Binding-site contacts:
Ligand atom C04 contacts residue TYR426 of chain 2.B at 3.7 Å (hydrophobic).
Ligand atom O01 contacts residue GLY278 of chain 2.B at 3.2 Å.
Ligand atom O07 contacts residue LEU425 of chain 2.B at 4.2 Å.
Ligand atom C04 contacts residue ARG423 of chain 2.B at 3.2 Å.
Ligand atom O06 contacts residue PHE283 of chain 2.B at 4.5 Å.
Ligand atom C03 contacts residue TYR426 of chain 2.B at 4.5 Å (hydrophobic).
Ligand atom C03 contacts residue ALA422 of chain 2.B at 4.2 Å (hydrophobic).
Ligand atom F05 contacts residue TYR424 of chain 2.B at 4.1 Å.
Ligand atom C02 contacts residue TYR426 of chain 2.B at 4.4 Å (hydrophobic).
Ligand atom F05 contacts residue LEU425 of chain 2.B at 3.6 Å.
Ligand atom C02 contacts residue ARG372 of chain 2.B at 4.2 Å.
Ligand atom C04 contacts residue ALA422 of chain 2.B at 3.5 Å (hydrophobic).
Ligand atom O01 contacts residue TYR426 of chain 2.B at 3.9 Å.
Ligand atom O01 contacts residue ARG372 of chain 2.B at 3.0 Å (salt-bridge).
Ligand atom C03 contacts residue GLN286 of chain 2.B at 4.2 Å.
Ligand atom F05 contacts residue ALA422 of chain 2.B at 3.4 Å.
Ligand atom O07 contacts residue ARG279 of chain 2.B at 2.8 Å (salt-bridge).
Ligand atom F05 contacts residue ARG423 of chain 2.B at 3.0 Å.
Ligand atom O06 contacts residue GLN286 of chain 2.B at 3.6 Å.
Ligand atom F05 contacts residue TYR426 of chain 2.B at 2.8 Å.
Ligand atom C02 contacts residue GLY278 of chain 2.B at 3.8 Å.
Ligand atom O01 contacts residue ALA277 of chain 2.B at 4.2 Å.
Ligand atom C04 contacts residue GLN286 of chain 2.B at 3.8 Å.
Ligand atom O01 contacts residue ARG279 of chain 2.B at 3.4 Å (salt-bridge).
Ligand atom C02 contacts residue ARG279 of chain 2.B at 3.3 Å.
Ligand atom O07 contacts residue GLY278 of chain 2.B at 4.0 Å.
Ligand atom O06 contacts residue ARG279 of chain 2.B at 3.2 Å (salt-bridge).
Ligand atom C03 contacts residue ARG279 of chain 2.B at 4.1 Å.

A small-molecule ligand and the protein it binds are described below.
Small molecule (SMILES): O=C(O)C(=O)CF

Sequence of chain 2.B:
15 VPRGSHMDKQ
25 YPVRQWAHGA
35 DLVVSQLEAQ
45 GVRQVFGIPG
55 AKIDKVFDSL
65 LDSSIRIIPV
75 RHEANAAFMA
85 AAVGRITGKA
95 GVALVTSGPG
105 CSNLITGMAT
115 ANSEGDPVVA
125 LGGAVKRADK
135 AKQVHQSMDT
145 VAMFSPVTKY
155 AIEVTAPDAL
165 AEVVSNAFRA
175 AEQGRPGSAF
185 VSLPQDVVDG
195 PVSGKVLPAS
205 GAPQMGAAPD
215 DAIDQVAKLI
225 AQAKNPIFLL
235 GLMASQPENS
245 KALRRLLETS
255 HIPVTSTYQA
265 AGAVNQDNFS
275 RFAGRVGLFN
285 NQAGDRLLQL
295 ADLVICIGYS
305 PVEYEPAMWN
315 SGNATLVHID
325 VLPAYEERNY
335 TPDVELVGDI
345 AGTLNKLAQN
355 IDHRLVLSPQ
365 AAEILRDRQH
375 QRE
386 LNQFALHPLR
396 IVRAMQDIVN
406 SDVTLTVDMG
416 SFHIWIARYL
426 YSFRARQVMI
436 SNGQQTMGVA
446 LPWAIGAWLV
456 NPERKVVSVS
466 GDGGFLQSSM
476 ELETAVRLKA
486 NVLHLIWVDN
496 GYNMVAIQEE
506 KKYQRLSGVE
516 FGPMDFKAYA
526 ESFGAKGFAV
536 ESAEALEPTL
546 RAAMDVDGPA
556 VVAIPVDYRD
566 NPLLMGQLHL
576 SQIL